Sequence of chain 1.W:
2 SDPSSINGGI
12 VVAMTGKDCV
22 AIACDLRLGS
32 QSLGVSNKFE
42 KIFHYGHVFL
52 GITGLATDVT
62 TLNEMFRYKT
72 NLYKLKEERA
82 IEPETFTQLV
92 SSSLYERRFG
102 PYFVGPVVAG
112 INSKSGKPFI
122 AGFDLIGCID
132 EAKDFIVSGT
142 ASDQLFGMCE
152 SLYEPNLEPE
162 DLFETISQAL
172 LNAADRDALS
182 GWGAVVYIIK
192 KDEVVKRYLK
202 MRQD

Sequence of chain 1.V:
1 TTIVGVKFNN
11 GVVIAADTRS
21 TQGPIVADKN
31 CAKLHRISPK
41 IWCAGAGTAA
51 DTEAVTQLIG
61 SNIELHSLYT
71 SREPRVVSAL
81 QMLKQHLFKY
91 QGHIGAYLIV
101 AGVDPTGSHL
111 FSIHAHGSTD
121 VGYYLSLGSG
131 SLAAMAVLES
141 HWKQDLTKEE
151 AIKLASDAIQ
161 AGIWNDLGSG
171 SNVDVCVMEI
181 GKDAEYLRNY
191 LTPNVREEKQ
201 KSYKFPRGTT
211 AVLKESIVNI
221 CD

Sequence of chain 1.L:
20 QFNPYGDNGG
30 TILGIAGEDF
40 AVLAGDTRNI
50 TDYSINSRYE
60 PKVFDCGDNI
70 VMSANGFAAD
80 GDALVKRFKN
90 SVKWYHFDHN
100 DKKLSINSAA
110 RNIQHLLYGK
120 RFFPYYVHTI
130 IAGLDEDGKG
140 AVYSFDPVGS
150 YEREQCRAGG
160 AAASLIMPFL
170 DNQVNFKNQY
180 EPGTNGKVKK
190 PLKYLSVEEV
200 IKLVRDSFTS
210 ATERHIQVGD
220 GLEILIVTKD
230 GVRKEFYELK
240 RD

This protein binds this small molecule.
Small molecule (SMILES): CCCCCCC/C=C/C=C/C(=O)N[C@H](C(=O)N[C@H]1C[C@@H](O)CCNC(=O)C=C[C@H](C)NC1=O)[C@@H](C)O

Binding-site contacts:
Ligand atom O32 contacts residue SER20 of chain 1.V at 3.4 Å.
Ligand atom N30 contacts residue THR1 of chain 1.V at 3.7 Å.
Ligand atom C36 contacts residue GLN22 of chain 1.V at 3.2 Å.
Ligand atom C28 contacts residue GLY47 of chain 1.V at 3.8 Å.
Ligand atom C11 contacts residue PHE100 of chain 1.W at 3.5 Å (hydrophobic).
Ligand atom O35 contacts residue CYS129 of chain 1.W at 3.4 Å (h-bond).
Ligand atom C17 contacts residue THR21 of chain 1.V at 3.6 Å.
Ligand atom C14 contacts residue THR21 of chain 1.V at 3.5 Å.
Ligand atom C1 contacts residue ASP125 of chain 1.W at 3.5 Å.
Ligand atom O35 contacts residue SER20 of chain 1.V at 3.5 Å (h-bond).
Ligand atom C24 contacts residue THR1 of chain 1.V at 3.5 Å.
Ligand atom C17 contacts residue GLY47 of chain 1.V at 3.5 Å.
Ligand atom O25 contacts residue THR1 of chain 1.V at 3.2 Å.
Ligand atom C34 contacts residue SER20 of chain 1.V at 3.7 Å.
Ligand atom C3 contacts residue ILE127 of chain 1.W at 3.8 Å (hydrophobic).
Ligand atom O25 contacts residue GLY47 of chain 1.V at 3.3 Å (h-bond).
Ligand atom N30 contacts residue GLY47 of chain 1.V at 2.8 Å (h-bond).
Ligand atom C12 contacts residue ASP125 of chain 1.W at 3.6 Å.
Ligand atom C29 contacts residue THR1 of chain 1.V at 3.0 Å.
Ligand atom C28 contacts residue LYS33 of chain 1.V at 3.8 Å.
Ligand atom C27 contacts residue LYS33 of chain 1.V at 3.8 Å.
Ligand atom O25 contacts residue ALA46 of chain 1.V at 3.8 Å.
Ligand atom C31 contacts residue GLY47 of chain 1.V at 3.6 Å.
Ligand atom C28 contacts residue THR1 of chain 1.V at 2.4 Å.
Ligand atom C36 contacts residue ASP125 of chain 1.W at 3.7 Å.
Ligand atom O32 contacts residue THR21 of chain 1.V at 2.9 Å (h-bond).
Ligand atom C34 contacts residue THR21 of chain 1.V at 3.8 Å.
Ligand atom N16 contacts residue THR21 of chain 1.V at 2.7 Å (h-bond).
Ligand atom C19 contacts residue GLY47 of chain 1.V at 3.5 Å.
Ligand atom O35 contacts residue ASP125 of chain 1.W at 3.8 Å.
Ligand atom C3 contacts residue LEU126 of chain 1.W at 3.5 Å (hydrophobic).
Ligand atom O35 contacts residue ALA49 of chain 1.V at 3.9 Å.
Ligand atom O20 contacts residue GLY47 of chain 1.V at 3.5 Å (h-bond).
Ligand atom C18 contacts residue THR21 of chain 1.V at 3.7 Å.
Ligand atom N13 contacts residue ASP125 of chain 1.W at 2.9 Å (salt-bridge).
Ligand atom C29 contacts residue LYS33 of chain 1.V at 3.8 Å.
Ligand atom O33 contacts residue ALA49 of chain 1.V at 3.2 Å (h-bond).
Ligand atom C26 contacts residue THR1 of chain 1.V at 2.5 Å.
Ligand atom C15 contacts residue THR21 of chain 1.V at 3.6 Å.
Ligand atom C27 contacts residue THR1 of chain 1.V at 1.5 Å.